Sequence of chain 1.ZB:
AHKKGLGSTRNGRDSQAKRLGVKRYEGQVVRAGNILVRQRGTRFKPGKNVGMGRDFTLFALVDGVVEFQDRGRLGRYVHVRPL

The small molecule below binds the protein below.
Small molecule (SMILES): Nc1ccn([C@@H]2O[C@H](COP(=O)(O)O)[C@@H](O[P](=O)(O)OC[C@H]3O[C@@H](n4ccc(N)nc4=O)[C@H](O)[C@@H]3O[P](=O)(O)OC[C@H]3O[C@@H](n4cnc5c(N)ncnc54)[C@H](O)[C@@H]3N)[C@H]2O)c(=O)n1

Sequence of chain 1.HD:
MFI

Binding-site contacts:
Ligand atom O1P contacts residue MG1 of chain 1.GWC at 2.2 Å.
Ligand atom C5' contacts residue ILE3 of chain 1.HD at 3.9 Å (hydrophobic).
Ligand atom N7 contacts residue ALA2 of chain 1.ZB at 3.7 Å.
Ligand atom C2' contacts residue PPU4 of chain 1.FD at 3.2 Å.
Ligand atom C3' contacts residue PPU4 of chain 1.FD at 3.3 Å.
Ligand atom O2P contacts residue MG1 of chain 1.GWC at 2.5 Å.
Ligand atom N6 contacts residue ALA2 of chain 1.ZB at 3.7 Å.
Ligand atom C2' contacts residue ILE3 of chain 1.HD at 3.6 Å (hydrophobic).
Ligand atom N4 contacts residue LYS4 of chain 1.ZB at 4.1 Å.
Ligand atom O2' contacts residue ILE3 of chain 1.HD at 3.6 Å.
Ligand atom P contacts residue MG1 of chain 1.GWC at 3.4 Å.
Ligand atom C4' contacts residue ILE3 of chain 1.HD at 3.4 Å (hydrophobic).
Ligand atom N3' contacts residue ILE3 of chain 1.HD at 1.4 Å.
Ligand atom O3' contacts residue MG1 of chain 1.GWC at 3.9 Å.
Ligand atom O5' contacts residue MG1 of chain 1.GWC at 4.1 Å.
Ligand atom O5' contacts residue MG1 of chain 1.GWC at 3.8 Å.
Ligand atom OP2 contacts residue MG1 of chain 1.GWC at 4.2 Å.
Ligand atom OP1 contacts residue MG1 of chain 1.GWC at 2.1 Å.
Ligand atom C8 contacts residue ALA2 of chain 1.ZB at 4.4 Å (hydrophobic).
Ligand atom N3' contacts residue PHE2 of chain 1.HD at 4.3 Å.
Ligand atom C5' contacts residue MG1 of chain 1.GWC at 3.8 Å.
Ligand atom N3' contacts residue PPU4 of chain 1.FD at 3.2 Å (h-bond).
Ligand atom O5' contacts residue ILE3 of chain 1.HD at 3.6 Å.
Ligand atom O2' contacts residue PPU4 of chain 1.FD at 3.0 Å (h-bond).
Ligand atom C3' contacts residue ILE3 of chain 1.HD at 2.5 Å (hydrophobic).
Ligand atom P contacts residue MG1 of chain 1.GWC at 2.7 Å.